Binding-site contacts:
Ligand atom C1 contacts residue TRP137 of chain 2.A at 3.5 Å (hydrophobic).
Ligand atom O6 contacts residue TRP137 of chain 2.A at 3.4 Å.
Ligand atom C1 contacts residue PHE94 of chain 2.A at 3.7 Å (hydrophobic).
Ligand atom C4 contacts residue TRP137 of chain 2.A at 4.4 Å (hydrophobic).
Ligand atom C2 contacts residue TRP137 of chain 2.A at 3.4 Å (hydrophobic).
Ligand atom C5 contacts residue TRP16 of chain 2.A at 3.8 Å (hydrophobic).
Ligand atom O2 contacts residue PHE26 of chain 4.A at 3.1 Å.
Ligand atom C5 contacts residue GLU181 of chain 2.A at 4.3 Å.
Ligand atom O3 contacts residue MN1 of chain 2.D at 2.5 Å.
Ligand atom O3 contacts residue GLU217 of chain 2.A at 3.4 Å (salt-bridge).
Ligand atom C6 contacts residue THR90 of chain 2.A at 3.9 Å.
Ligand atom O2 contacts residue TRP137 of chain 2.A at 3.7 Å.
Ligand atom O4 contacts residue ASP245 of chain 2.A at 3.1 Å (salt-bridge).
Ligand atom C1 contacts residue HIS54 of chain 2.A at 3.8 Å.
Ligand atom O3 contacts residue HIS220 of chain 2.A at 3.3 Å.
Ligand atom C6 contacts residue HIS54 of chain 2.A at 3.0 Å.
Ligand atom C2 contacts residue PHE26 of chain 4.A at 4.4 Å (hydrophobic).
Ligand atom O6 contacts residue THR90 of chain 2.A at 3.7 Å.
Ligand atom O5 contacts residue HIS54 of chain 2.A at 2.9 Å (h-bond).
Ligand atom O5 contacts residue PHE94 of chain 2.A at 3.8 Å.
Ligand atom C6 contacts residue GLU181 of chain 2.A at 4.2 Å.
Ligand atom C3 contacts residue GLU181 of chain 2.A at 4.0 Å.
Ligand atom O4 contacts residue MN1 of chain 2.D at 2.4 Å.
Ligand atom O4 contacts residue TRP16 of chain 2.A at 4.2 Å.
Ligand atom C5 contacts residue HIS54 of chain 2.A at 3.4 Å.
Ligand atom C4 contacts residue ASP287 of chain 2.A at 3.5 Å.
Ligand atom O3 contacts residue GLU181 of chain 2.A at 2.9 Å (salt-bridge).
Ligand atom O3 contacts residue ASP287 of chain 2.A at 3.0 Å (salt-bridge).
Ligand atom O5 contacts residue TRP137 of chain 2.A at 3.6 Å.
Ligand atom O4 contacts residue GLU181 of chain 2.A at 2.5 Å (salt-bridge).
Ligand atom C6 contacts residue TRP137 of chain 2.A at 4.0 Å (hydrophobic).
Ligand atom O6 contacts residue GLU181 of chain 2.A at 3.2 Å (salt-bridge).
Ligand atom C4 contacts residue GLU181 of chain 2.A at 3.3 Å.
Ligand atom C2 contacts residue ASP287 of chain 2.A at 4.4 Å.
Ligand atom C3 contacts residue ASP287 of chain 2.A at 3.0 Å.
Ligand atom O6 contacts residue HIS54 of chain 2.A at 4.3 Å.
Ligand atom O6 contacts residue VAL135 of chain 2.A at 3.4 Å.
Ligand atom C3 contacts residue MN1 of chain 2.D at 3.1 Å.
Ligand atom C4 contacts residue MN1 of chain 2.D at 3.2 Å.
Ligand atom O4 contacts residue ASP287 of chain 2.A at 3.1 Å (salt-bridge).

This protein binds this small molecule.
Small molecule (SMILES): OC[C@H]1OC[C@H](O)[C@@H](O)[C@@H]1O

Sequence of chain 2.A:
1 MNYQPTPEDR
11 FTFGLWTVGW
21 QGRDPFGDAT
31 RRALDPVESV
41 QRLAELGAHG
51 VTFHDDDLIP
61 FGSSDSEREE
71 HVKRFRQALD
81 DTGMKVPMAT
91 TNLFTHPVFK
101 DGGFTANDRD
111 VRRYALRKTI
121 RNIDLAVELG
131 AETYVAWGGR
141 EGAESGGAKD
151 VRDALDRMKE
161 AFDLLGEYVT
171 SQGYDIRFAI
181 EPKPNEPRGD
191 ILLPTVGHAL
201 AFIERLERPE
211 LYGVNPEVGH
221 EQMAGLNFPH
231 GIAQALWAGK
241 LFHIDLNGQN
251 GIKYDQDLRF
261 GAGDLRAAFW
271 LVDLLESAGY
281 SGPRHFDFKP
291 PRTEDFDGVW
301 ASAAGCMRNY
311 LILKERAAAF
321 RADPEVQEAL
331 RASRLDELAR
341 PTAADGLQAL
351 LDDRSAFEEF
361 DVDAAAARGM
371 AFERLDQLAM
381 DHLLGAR

Sequence of chain 4.A:
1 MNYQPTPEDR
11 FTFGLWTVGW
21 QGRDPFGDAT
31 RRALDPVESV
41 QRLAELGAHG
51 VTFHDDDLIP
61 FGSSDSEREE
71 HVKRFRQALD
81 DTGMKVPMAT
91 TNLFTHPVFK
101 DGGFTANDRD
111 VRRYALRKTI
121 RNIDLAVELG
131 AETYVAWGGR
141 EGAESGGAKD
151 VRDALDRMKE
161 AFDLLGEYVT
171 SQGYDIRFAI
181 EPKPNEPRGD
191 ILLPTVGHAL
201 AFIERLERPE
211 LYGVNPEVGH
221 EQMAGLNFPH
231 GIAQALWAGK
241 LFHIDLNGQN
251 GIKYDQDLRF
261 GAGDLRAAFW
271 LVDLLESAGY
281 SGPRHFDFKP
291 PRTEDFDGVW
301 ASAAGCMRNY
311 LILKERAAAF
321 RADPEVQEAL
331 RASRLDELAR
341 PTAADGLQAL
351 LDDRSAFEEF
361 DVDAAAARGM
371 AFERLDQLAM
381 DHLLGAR